This protein binds this small molecule.
Small molecule (SMILES): CC(C)S(=O)(=O)NC[C@H](C)c1ccc(-c2ccc([C@@H](C)CNS(=O)(=O)C(C)C)cc2)cc1

Binding-site contacts:
Ligand atom N1 contacts residue PRO489 of chain 1.B at 2.4 Å (h-bond).
Ligand atom C16 contacts residue SER719 of chain 1.C at 3.4 Å.
Ligand atom C22 contacts residue LEU741 of chain 1.C at 3.7 Å (hydrophobic).
Ligand atom C23 contacts residue ILE476 of chain 1.C at 3.6 Å (hydrophobic).
Ligand atom C11 contacts residue LYS720 of chain 1.B at 3.6 Å.
Ligand atom C18 contacts residue SER719 of chain 1.B at 3.4 Å.
Ligand atom C5 contacts residue SER492 of chain 1.B at 3.2 Å.
Ligand atom O1 contacts residue LYS720 of chain 1.B at 3.6 Å.
Ligand atom O3 contacts residue LYS488 of chain 1.B at 3.7 Å.
Ligand atom C18 contacts residue PRO489 of chain 1.C at 3.4 Å (hydrophobic).
Ligand atom C4 contacts residue SER492 of chain 1.B at 3.1 Å.
Ligand atom C15 contacts residue SER719 of chain 1.C at 3.5 Å.
Ligand atom C1 contacts residue SER492 of chain 1.B at 3.2 Å.
Ligand atom C2 contacts residue SER492 of chain 1.B at 3.1 Å.
Ligand atom O1 contacts residue GLY721 of chain 1.B at 3.5 Å (h-bond).
Ligand atom O2 contacts residue LYS488 of chain 1.C at 3.6 Å.
Ligand atom C3 contacts residue PRO489 of chain 1.B at 3.5 Å (hydrophobic).
Ligand atom C6 contacts residue SER492 of chain 1.B at 3.3 Å.
Ligand atom N2 contacts residue PRO489 of chain 1.C at 2.4 Å (h-bond).
Ligand atom C8 contacts residue SER492 of chain 1.C at 3.7 Å.
Ligand atom C2 contacts residue MET491 of chain 1.B at 3.5 Å (hydrophobic).
Ligand atom C8 contacts residue PRO489 of chain 1.C at 3.5 Å (hydrophobic).
Ligand atom O4 contacts residue LYS720 of chain 1.C at 3.5 Å.
Ligand atom C3 contacts residue SER492 of chain 1.B at 3.0 Å.
Ligand atom O2 contacts residue PRO489 of chain 1.C at 3.2 Å (h-bond).
Ligand atom O4 contacts residue GLY721 of chain 1.C at 3.5 Å (h-bond).
Ligand atom C13 contacts residue PRO489 of chain 1.C at 3.5 Å (hydrophobic).
Ligand atom S2 contacts residue PRO489 of chain 1.B at 3.4 Å (h-bond).
Ligand atom C21 contacts residue ILE476 of chain 1.B at 3.6 Å (hydrophobic).
Ligand atom C20 contacts residue SER744 of chain 1.B at 3.6 Å.
Ligand atom C9 contacts residue PRO489 of chain 1.C at 3.5 Å (hydrophobic).
Ligand atom S1 contacts residue PRO489 of chain 1.C at 3.4 Å (h-bond).
Ligand atom C5 contacts residue LYS720 of chain 1.C at 3.5 Å.
Ligand atom C2 contacts residue PRO489 of chain 1.B at 3.5 Å (hydrophobic).
Ligand atom C8 contacts residue MET491 of chain 1.C at 3.5 Å (hydrophobic).
Ligand atom C14 contacts residue PRO489 of chain 1.B at 3.6 Å (hydrophobic).
Ligand atom C17 contacts residue SER719 of chain 1.B at 3.4 Å.
Ligand atom O3 contacts residue PRO489 of chain 1.B at 3.2 Å (h-bond).
Ligand atom C15 contacts residue PRO489 of chain 1.B at 3.4 Å (hydrophobic).
Ligand atom C19 contacts residue SER744 of chain 1.C at 3.5 Å.

Sequence of chain 1.C:
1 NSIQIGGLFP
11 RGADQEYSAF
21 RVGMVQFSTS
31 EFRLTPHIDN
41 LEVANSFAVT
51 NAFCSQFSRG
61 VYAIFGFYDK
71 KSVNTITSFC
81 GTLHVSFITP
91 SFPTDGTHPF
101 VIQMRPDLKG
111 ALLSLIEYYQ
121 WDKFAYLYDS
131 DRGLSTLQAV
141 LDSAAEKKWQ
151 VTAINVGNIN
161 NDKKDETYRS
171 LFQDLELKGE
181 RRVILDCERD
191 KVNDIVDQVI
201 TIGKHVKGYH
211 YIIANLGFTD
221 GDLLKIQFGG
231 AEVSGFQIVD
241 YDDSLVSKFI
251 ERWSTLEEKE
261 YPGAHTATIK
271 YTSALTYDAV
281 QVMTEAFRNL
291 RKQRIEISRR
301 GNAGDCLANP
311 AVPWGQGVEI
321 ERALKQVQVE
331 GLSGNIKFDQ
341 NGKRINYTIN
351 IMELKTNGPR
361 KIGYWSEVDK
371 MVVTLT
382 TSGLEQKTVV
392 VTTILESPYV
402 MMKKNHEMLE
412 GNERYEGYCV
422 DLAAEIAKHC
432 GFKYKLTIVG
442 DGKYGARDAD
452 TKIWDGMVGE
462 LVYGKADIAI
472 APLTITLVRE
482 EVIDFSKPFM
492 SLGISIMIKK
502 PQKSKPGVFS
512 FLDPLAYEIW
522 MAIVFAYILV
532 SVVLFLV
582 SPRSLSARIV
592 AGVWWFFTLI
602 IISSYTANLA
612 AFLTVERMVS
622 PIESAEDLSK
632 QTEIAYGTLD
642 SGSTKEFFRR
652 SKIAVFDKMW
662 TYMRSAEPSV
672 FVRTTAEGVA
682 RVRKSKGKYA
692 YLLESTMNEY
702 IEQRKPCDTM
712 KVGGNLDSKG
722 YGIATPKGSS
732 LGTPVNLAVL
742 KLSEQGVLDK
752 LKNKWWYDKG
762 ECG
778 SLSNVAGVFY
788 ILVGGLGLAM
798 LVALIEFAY

Sequence of chain 1.B:
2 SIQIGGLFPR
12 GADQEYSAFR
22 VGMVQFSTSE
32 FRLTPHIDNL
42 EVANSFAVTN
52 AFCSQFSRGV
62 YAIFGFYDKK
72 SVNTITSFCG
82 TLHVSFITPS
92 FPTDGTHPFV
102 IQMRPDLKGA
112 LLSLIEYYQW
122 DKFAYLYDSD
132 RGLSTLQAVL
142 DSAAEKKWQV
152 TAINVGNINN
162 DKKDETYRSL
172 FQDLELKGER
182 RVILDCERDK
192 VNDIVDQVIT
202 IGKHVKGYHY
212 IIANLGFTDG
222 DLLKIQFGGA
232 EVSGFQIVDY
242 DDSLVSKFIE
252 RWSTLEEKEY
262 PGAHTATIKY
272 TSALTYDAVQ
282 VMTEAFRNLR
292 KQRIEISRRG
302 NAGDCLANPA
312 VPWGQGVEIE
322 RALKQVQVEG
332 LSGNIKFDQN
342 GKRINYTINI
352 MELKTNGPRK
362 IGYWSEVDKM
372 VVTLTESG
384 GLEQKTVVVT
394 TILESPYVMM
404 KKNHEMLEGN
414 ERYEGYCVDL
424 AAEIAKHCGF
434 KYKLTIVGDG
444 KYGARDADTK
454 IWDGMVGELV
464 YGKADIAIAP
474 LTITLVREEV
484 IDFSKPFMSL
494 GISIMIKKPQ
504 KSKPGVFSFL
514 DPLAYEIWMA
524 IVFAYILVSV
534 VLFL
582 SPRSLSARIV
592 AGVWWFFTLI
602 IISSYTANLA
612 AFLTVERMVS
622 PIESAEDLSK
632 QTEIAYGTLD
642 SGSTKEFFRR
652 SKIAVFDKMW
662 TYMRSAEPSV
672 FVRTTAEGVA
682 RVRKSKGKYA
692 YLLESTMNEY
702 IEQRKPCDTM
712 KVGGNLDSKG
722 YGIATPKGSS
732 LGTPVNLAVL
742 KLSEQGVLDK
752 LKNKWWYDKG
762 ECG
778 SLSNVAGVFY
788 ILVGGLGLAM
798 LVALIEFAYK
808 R